The small molecule below binds the protein below.
Small molecule (SMILES): C=CC1=C(C)/C(=C/c2[nH]c(/C=C3\N=C(/C=C4\NC(=O)C(C)=C4C=C)C(C)=C3CCC(=O)O)c(CCC(=O)O)c2C)NC1=O

Sequence of chain 1.A:
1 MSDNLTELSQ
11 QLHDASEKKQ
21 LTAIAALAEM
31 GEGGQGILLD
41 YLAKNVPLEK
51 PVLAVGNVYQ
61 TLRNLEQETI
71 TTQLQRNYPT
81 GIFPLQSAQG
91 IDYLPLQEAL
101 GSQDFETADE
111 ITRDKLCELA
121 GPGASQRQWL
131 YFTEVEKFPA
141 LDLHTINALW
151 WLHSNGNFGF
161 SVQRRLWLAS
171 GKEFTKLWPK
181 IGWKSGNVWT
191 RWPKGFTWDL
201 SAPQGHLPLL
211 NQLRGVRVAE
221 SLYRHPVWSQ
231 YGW

Binding-site contacts:
Ligand atom C3D contacts residue TRP192 of chain 1.A at 3.5 Å (hydrophobic).
Ligand atom ND contacts residue ASN211 of chain 1.A at 3.2 Å (h-bond).
Ligand atom NA contacts residue ASN211 of chain 1.A at 3.6 Å.
Ligand atom C1D contacts residue TRP192 of chain 1.A at 3.5 Å (hydrophobic).
Ligand atom CMC contacts residue TRP189 of chain 1.A at 3.5 Å (hydrophobic).
Ligand atom C4A contacts residue GOL1 of chain 1.C at 3.6 Å.
Ligand atom C4B contacts residue LEU213 of chain 1.A at 3.4 Å (hydrophobic).
Ligand atom CBD contacts residue ARG113 of chain 1.A at 3.6 Å.
Ligand atom NC contacts residue TRP192 of chain 1.A at 3.5 Å.
Ligand atom C1D contacts residue ASN211 of chain 1.A at 3.4 Å.
Ligand atom OB contacts residue LEU213 of chain 1.A at 3.2 Å (h-bond).
Ligand atom C4D contacts residue ASN211 of chain 1.A at 3.2 Å.
Ligand atom NC contacts residue GOL1 of chain 1.C at 3.1 Å (h-bond).
Ligand atom CHD contacts residue ASN211 of chain 1.A at 3.5 Å.
Ligand atom C1C contacts residue GOL1 of chain 1.C at 3.3 Å.
Ligand atom C1C contacts residue THR190 of chain 1.A at 3.3 Å.
Ligand atom OB contacts residue ASN211 of chain 1.A at 3.2 Å (h-bond).
Ligand atom NA contacts residue GOL1 of chain 1.C at 3.6 Å.
Ligand atom C1A contacts residue GOL1 of chain 1.C at 3.6 Å.
Ligand atom C3A contacts residue GOL1 of chain 1.C at 3.5 Å.
Ligand atom ND contacts residue TRP192 of chain 1.A at 3.6 Å.
Ligand atom C4D contacts residue TRP192 of chain 1.A at 3.5 Å (hydrophobic).
Ligand atom O1D contacts residue ARG214 of chain 1.A at 3.0 Å (salt-bridge).
Ligand atom C4B contacts residue ASN211 of chain 1.A at 3.4 Å.
Ligand atom C4C contacts residue ASN211 of chain 1.A at 3.6 Å.
Ligand atom OC contacts residue THR190 of chain 1.A at 3.2 Å (h-bond).
Ligand atom NB contacts residue ASN211 of chain 1.A at 2.8 Å (h-bond).
Ligand atom O1D contacts residue ASN211 of chain 1.A at 2.8 Å (h-bond).
Ligand atom NB contacts residue LEU213 of chain 1.A at 3.6 Å.
Ligand atom CMD contacts residue ARG113 of chain 1.A at 3.5 Å.
Ligand atom C2D contacts residue TRP192 of chain 1.A at 3.6 Å (hydrophobic).
Ligand atom OB contacts residue GLN212 of chain 1.A at 2.9 Å (h-bond).
Ligand atom OC contacts residue GOL1 of chain 1.C at 2.8 Å (h-bond).
Ligand atom CMC contacts residue THR190 of chain 1.A at 3.5 Å.
Ligand atom CHA contacts residue ASN211 of chain 1.A at 3.5 Å.
Ligand atom C2A contacts residue GOL1 of chain 1.C at 3.6 Å.
Ligand atom C2C contacts residue THR190 of chain 1.A at 3.5 Å.
Ligand atom CGD contacts residue ASN211 of chain 1.A at 3.4 Å.
Ligand atom CBB contacts residue TRP189 of chain 1.A at 3.4 Å (hydrophobic).
Ligand atom CBC contacts residue PHE196 of chain 1.A at 3.6 Å (hydrophobic).